Sequence of chain 1.B:
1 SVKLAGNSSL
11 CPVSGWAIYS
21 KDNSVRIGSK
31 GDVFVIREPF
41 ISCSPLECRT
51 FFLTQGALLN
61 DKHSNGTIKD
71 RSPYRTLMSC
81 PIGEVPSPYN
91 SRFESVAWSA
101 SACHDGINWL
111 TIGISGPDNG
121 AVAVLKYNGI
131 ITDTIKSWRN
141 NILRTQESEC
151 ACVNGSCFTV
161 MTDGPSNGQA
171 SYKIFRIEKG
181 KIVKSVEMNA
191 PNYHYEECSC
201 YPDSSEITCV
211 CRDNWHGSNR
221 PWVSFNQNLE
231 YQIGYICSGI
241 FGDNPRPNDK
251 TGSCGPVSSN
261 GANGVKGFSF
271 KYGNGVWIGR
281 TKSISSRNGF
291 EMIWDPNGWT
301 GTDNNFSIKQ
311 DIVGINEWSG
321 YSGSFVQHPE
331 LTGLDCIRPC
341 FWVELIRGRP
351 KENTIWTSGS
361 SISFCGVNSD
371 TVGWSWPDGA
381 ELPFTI

This small molecule binds to this protein.
Small molecule (SMILES): CC(=O)N[C@@H]1[C@@H](O)[C@H](O)[C@@H](CO)O[C@H]1O

Binding-site contacts:
Ligand atom C6 contacts residue THR67 of chain 1.B at 4.0 Å.
Ligand atom C4 contacts residue ASN65 of chain 1.B at 4.3 Å.
Ligand atom O7 contacts residue LYS62 of chain 1.B at 3.9 Å.
Ligand atom C2 contacts residue ASN65 of chain 1.B at 2.5 Å.
Ligand atom O5 contacts residue ASN65 of chain 1.B at 2.4 Å (h-bond).
Ligand atom C7 contacts residue ILE355 of chain 1.B at 4.3 Å (hydrophobic).
Ligand atom N2 contacts residue ILE355 of chain 1.B at 4.4 Å.
Ligand atom N2 contacts residue ASN65 of chain 1.B at 3.0 Å (h-bond).
Ligand atom C8 contacts residue LYS62 of chain 1.B at 4.3 Å.
Ligand atom C1 contacts residue ASN65 of chain 1.B at 1.5 Å.
Ligand atom C8 contacts residue ILE355 of chain 1.B at 3.9 Å (hydrophobic).
Ligand atom O5 contacts residue THR67 of chain 1.B at 3.8 Å.
Ligand atom C5 contacts residue ASN65 of chain 1.B at 3.7 Å.
Ligand atom O7 contacts residue ASN65 of chain 1.B at 3.4 Å (h-bond).
Ligand atom C5 contacts residue THR67 of chain 1.B at 4.2 Å.
Ligand atom C3 contacts residue ASN65 of chain 1.B at 3.8 Å.
Ligand atom C7 contacts residue ASN65 of chain 1.B at 3.4 Å.